Binding-site contacts:
Ligand atom C13 contacts residue PRO78 of chain 1.C at 3.4 Å (hydrophobic).
Ligand atom C03 contacts residue SO41 of chain 1.R at 3.4 Å.
Ligand atom C07 contacts residue KSP1 of chain 1.P at 0.6 Å.
Ligand atom C08 contacts residue SO41 of chain 1.M at 3.2 Å.
Ligand atom C03 contacts residue THR18 of chain 1.C at 3.0 Å.
Ligand atom C12 contacts residue KSP1 of chain 1.P at 0.9 Å.
Ligand atom C13 contacts residue KSP1 of chain 1.P at 0.5 Å.
Ligand atom C09 contacts residue SO41 of chain 1.M at 3.3 Å.
Ligand atom C01 contacts residue VAL122 of chain 1.C at 3.5 Å (hydrophobic).
Ligand atom O18 contacts residue GLY118 of chain 1.C at 3.2 Å (h-bond).
Ligand atom C05 contacts residue KSP1 of chain 1.P at 0.3 Å.
Ligand atom O10 contacts residue ALA117 of chain 1.C at 3.1 Å.
Ligand atom C08 contacts residue KSP1 of chain 1.P at 0.6 Å.
Ligand atom C14 contacts residue ASP54 of chain 1.C at 3.5 Å.
Ligand atom C04 contacts residue LEU150 of chain 1.D at 3.3 Å (hydrophobic).
Ligand atom C06 contacts residue ALA117 of chain 1.C at 3.3 Å (hydrophobic).
Ligand atom C15 contacts residue ASP54 of chain 1.C at 3.1 Å.
Ligand atom C11 contacts residue KSP1 of chain 1.P at 0.9 Å.
Ligand atom C03 contacts residue KSP1 of chain 1.P at 0.4 Å.
Ligand atom C03 contacts residue LEU150 of chain 1.D at 3.4 Å (hydrophobic).
Ligand atom C08 contacts residue THR18 of chain 1.C at 3.5 Å.
Ligand atom O16 contacts residue THR18 of chain 1.C at 3.1 Å.
Ligand atom C01 contacts residue KSP1 of chain 1.P at 0.1 Å.
Ligand atom O10 contacts residue KSP1 of chain 1.P at 0.3 Å (h-bond).
Ligand atom C02 contacts residue SO41 of chain 1.R at 2.8 Å.
Ligand atom O18 contacts residue KSP1 of chain 1.P at 0.5 Å (h-bond).
Ligand atom C02 contacts residue KSP1 of chain 1.P at 0.3 Å.
Ligand atom O17 contacts residue KSP1 of chain 1.P at 0.7 Å (h-bond).
Ligand atom O10 contacts residue PRO81 of chain 1.C at 3.3 Å.
Ligand atom C15 contacts residue KSP1 of chain 1.P at 1.4 Å.
Ligand atom O16 contacts residue KSP1 of chain 1.P at 0.5 Å (h-bond).
Ligand atom O16 contacts residue GLY118 of chain 1.C at 3.4 Å (h-bond).
Ligand atom O16 contacts residue SO41 of chain 1.M at 3.2 Å (h-bond).
Ligand atom C04 contacts residue THR18 of chain 1.C at 3.2 Å.
Ligand atom C01 contacts residue ALA117 of chain 1.C at 3.3 Å (hydrophobic).
Ligand atom O16 contacts residue LYS22 of chain 1.C at 2.8 Å (salt-bridge).
Ligand atom C04 contacts residue KSP1 of chain 1.P at 0.4 Å.
Ligand atom C06 contacts residue KSP1 of chain 1.P at 0.1 Å.
Ligand atom C14 contacts residue KSP1 of chain 1.P at 1.0 Å.
Ligand atom C09 contacts residue KSP1 of chain 1.P at 0.5 Å.

Sequence of chain 1.D:
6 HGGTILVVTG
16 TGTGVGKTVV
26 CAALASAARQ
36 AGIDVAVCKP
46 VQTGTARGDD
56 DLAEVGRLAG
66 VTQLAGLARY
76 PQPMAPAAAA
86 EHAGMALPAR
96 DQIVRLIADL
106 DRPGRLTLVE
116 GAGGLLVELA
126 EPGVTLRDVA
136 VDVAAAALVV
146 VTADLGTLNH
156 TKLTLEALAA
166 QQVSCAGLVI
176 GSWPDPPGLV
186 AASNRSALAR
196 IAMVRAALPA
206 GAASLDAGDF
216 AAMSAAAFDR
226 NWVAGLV

Sequence of chain 1.C:
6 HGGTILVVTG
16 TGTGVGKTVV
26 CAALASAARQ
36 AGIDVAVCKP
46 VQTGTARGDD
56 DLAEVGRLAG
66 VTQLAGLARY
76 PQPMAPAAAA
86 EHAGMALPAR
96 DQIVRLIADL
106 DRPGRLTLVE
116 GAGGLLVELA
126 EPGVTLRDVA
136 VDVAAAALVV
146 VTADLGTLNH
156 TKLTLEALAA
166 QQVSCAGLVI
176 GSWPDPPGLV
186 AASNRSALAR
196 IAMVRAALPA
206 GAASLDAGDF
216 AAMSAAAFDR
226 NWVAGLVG

A small-molecule ligand and the protein it binds are described below.
Small molecule (SMILES): O=C(O)C[C@@H]1CCC[C@H]1C(=O)c1ccccc1O